Binding-site contacts:
Ligand atom NE2 contacts residue TYR325 of chain 1.B at 3.6 Å.
Ligand atom CE1 contacts residue VAL346 of chain 1.B at 3.7 Å (hydrophobic).
Ligand atom CA contacts residue GLY176 of chain 1.B at 3.6 Å.
Ligand atom OE1 contacts residue PRO365 of chain 1.B at 3.4 Å (h-bond).
Ligand atom CE2 contacts residue THR174 of chain 1.B at 3.4 Å.
Ligand atom OD2 contacts residue GOL1 of chain 1.EA at 3.8 Å.
Ligand atom N contacts residue GLY176 of chain 1.B at 2.8 Å (h-bond).
Ligand atom C contacts residue GOL1 of chain 1.EA at 3.4 Å.
Ligand atom CZ contacts residue GLY176 of chain 1.B at 3.7 Å.
Ligand atom CD1 contacts residue GOL1 of chain 1.EA at 3.6 Å.
Ligand atom CD2 contacts residue ARG178 of chain 1.B at 3.6 Å.
Ligand atom OE1 contacts residue MET364 of chain 1.B at 3.0 Å (h-bond).
Ligand atom O contacts residue MET366 of chain 1.B at 3.5 Å.
Ligand atom O contacts residue 1PE1 of chain 1.DA at 3.5 Å.
Ligand atom OD2 contacts residue 1PE1 of chain 1.DA at 3.4 Å.
Ligand atom O contacts residue HIS177 of chain 1.B at 3.6 Å.
Ligand atom NE2 contacts residue MET366 of chain 1.B at 3.4 Å.
Ligand atom CB contacts residue MET364 of chain 1.B at 3.5 Å (hydrophobic).
Ligand atom C contacts residue MET364 of chain 1.B at 3.7 Å (hydrophobic).
Ligand atom C contacts residue ARG367 of chain 1.B at 3.6 Å.
Ligand atom CE2 contacts residue 1PE1 of chain 1.DA at 3.7 Å.
Ligand atom C contacts residue GLY176 of chain 1.B at 3.7 Å.
Ligand atom CB contacts residue PRO365 of chain 1.B at 3.4 Å (hydrophobic).
Ligand atom O contacts residue 1PE1 of chain 1.DA at 3.2 Å.
Ligand atom O contacts residue MET364 of chain 1.B at 3.4 Å.
Ligand atom OXT contacts residue GOL1 of chain 1.EA at 2.6 Å (h-bond).
Ligand atom CG contacts residue HIS177 of chain 1.B at 3.3 Å.
Ligand atom CB contacts residue GLY176 of chain 1.B at 3.4 Å.
Ligand atom CD1 contacts residue PRO365 of chain 1.B at 3.2 Å (hydrophobic).
Ligand atom CZ contacts residue PRO244 of chain 1.B at 3.6 Å (hydrophobic).
Ligand atom CZ contacts residue ARG367 of chain 1.B at 3.6 Å.
Ligand atom N contacts residue 1PE1 of chain 1.DA at 3.2 Å (h-bond).
Ligand atom O contacts residue MET364 of chain 1.B at 3.4 Å.
Ligand atom CA contacts residue GLY176 of chain 1.B at 3.7 Å.
Ligand atom N contacts residue PRO365 of chain 1.B at 3.2 Å (h-bond).
Ligand atom CH3 contacts residue ARG367 of chain 1.B at 3.5 Å.
Ligand atom C contacts residue MET364 of chain 1.B at 3.7 Å (hydrophobic).
Ligand atom O contacts residue VAL249 of chain 1.B at 3.6 Å.
Ligand atom O contacts residue ARG367 of chain 1.B at 2.9 Å (salt-bridge).
Ligand atom O contacts residue GOL1 of chain 1.EA at 3.4 Å.

A small-molecule ligand and the protein it binds are described below.
Small molecule (SMILES): CC(=O)N[C@@H](CCC(N)=O)C(=O)N[C@@H](CC1CCCCC1)C(=O)N[C@@H](CC(=O)O)C(=O)N[C@@H](CC(C)C)C(=O)N[C@@H](Cc1ccccc1)C(=O)O

Sequence of chain 1.B:
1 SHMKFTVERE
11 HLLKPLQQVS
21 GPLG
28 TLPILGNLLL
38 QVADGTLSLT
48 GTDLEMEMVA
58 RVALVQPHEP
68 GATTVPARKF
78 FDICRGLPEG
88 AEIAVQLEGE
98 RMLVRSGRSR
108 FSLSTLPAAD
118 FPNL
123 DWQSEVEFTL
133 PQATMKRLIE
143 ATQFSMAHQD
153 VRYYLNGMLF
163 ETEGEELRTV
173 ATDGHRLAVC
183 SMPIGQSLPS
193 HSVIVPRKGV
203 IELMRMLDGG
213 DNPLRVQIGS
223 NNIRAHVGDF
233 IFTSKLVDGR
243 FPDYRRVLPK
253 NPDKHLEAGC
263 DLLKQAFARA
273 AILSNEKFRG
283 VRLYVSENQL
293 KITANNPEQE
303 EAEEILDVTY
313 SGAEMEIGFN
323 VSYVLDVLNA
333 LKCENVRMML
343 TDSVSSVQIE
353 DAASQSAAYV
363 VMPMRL